A protein and the small-molecule ligand that binds it are described below.
Small molecule (SMILES): C[C@]12CC[C@@H]3c4ccc(O)cc4CC[C@H]3[C@@H]1CC[C@@H]2O

Sequence of chain 1.B:
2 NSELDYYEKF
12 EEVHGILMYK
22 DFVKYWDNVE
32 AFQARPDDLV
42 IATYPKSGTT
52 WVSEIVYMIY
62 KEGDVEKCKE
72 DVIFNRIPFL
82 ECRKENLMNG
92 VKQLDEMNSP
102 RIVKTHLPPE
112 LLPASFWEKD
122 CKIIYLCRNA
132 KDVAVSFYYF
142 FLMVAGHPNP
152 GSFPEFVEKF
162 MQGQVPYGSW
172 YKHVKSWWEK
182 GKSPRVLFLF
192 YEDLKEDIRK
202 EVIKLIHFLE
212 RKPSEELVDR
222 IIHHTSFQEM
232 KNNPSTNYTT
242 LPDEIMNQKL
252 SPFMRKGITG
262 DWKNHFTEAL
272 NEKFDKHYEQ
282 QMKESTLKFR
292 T

Binding-site contacts:
Ligand atom C6 contacts residue PHE141 of chain 1.B at 4.0 Å (hydrophobic).
Ligand atom C3 contacts residue PHE80 of chain 1.B at 3.5 Å (hydrophobic).
Ligand atom C14 contacts residue VAL145 of chain 1.B at 4.1 Å (hydrophobic).
Ligand atom C15 contacts residue TYR20 of chain 1.B at 4.0 Å (hydrophobic).
Ligand atom C4 contacts residue PHE80 of chain 1.B at 3.4 Å (hydrophobic).
Ligand atom C1 contacts residue PHE80 of chain 1.B at 4.2 Å (hydrophobic).
Ligand atom C2 contacts residue PHE141 of chain 1.B at 4.0 Å (hydrophobic).
Ligand atom C8 contacts residue PHE23 of chain 1.B at 4.3 Å (hydrophobic).
Ligand atom C2 contacts residue LYS105 of chain 1.B at 3.5 Å.
Ligand atom C6 contacts residue TYR20 of chain 1.B at 3.3 Å (hydrophobic).
Ligand atom C1 contacts residue PHE141 of chain 1.B at 3.9 Å (hydrophobic).
Ligand atom C3 contacts residue LYS105 of chain 1.B at 3.5 Å.
Ligand atom C3 contacts residue HIS107 of chain 1.B at 3.5 Å.
Ligand atom C11 contacts residue MET247 of chain 1.B at 4.3 Å (hydrophobic).
Ligand atom C3 contacts residue PHE141 of chain 1.B at 4.1 Å (hydrophobic).
Ligand atom C2 contacts residue PHE80 of chain 1.B at 3.9 Å (hydrophobic).
Ligand atom C15 contacts residue ALA146 of chain 1.B at 3.6 Å (hydrophobic).
Ligand atom C4 contacts residue HIS107 of chain 1.B at 3.7 Å.
Ligand atom C10 contacts residue PHE80 of chain 1.B at 4.1 Å (hydrophobic).
Ligand atom O17 contacts residue LYS85 of chain 1.B at 4.0 Å.
Ligand atom C4 contacts residue PHE141 of chain 1.B at 3.9 Å (hydrophobic).
Ligand atom C17 contacts residue ALA146 of chain 1.B at 3.8 Å (hydrophobic).
Ligand atom C7 contacts residue TYR20 of chain 1.B at 3.4 Å (hydrophobic).
Ligand atom O3 contacts residue PHE80 of chain 1.B at 4.0 Å.
Ligand atom C18 contacts residue CYS83 of chain 1.B at 4.0 Å (hydrophobic).
Ligand atom C16 contacts residue ASP22 of chain 1.B at 4.3 Å.
Ligand atom C16 contacts residue ALA146 of chain 1.B at 3.5 Å (hydrophobic).
Ligand atom C10 contacts residue PHE141 of chain 1.B at 3.7 Å (hydrophobic).
Ligand atom C9 contacts residue VAL145 of chain 1.B at 4.1 Å (hydrophobic).
Ligand atom C7 contacts residue HIS148 of chain 1.B at 4.2 Å.
Ligand atom C12 contacts residue ILE246 of chain 1.B at 4.0 Å (hydrophobic).
Ligand atom C5 contacts residue PHE141 of chain 1.B at 3.7 Å (hydrophobic).
Ligand atom C7 contacts residue PHE141 of chain 1.B at 4.2 Å (hydrophobic).
Ligand atom O3 contacts residue LYS105 of chain 1.B at 3.0 Å (salt-bridge).
Ligand atom C16 contacts residue GLY147 of chain 1.B at 4.3 Å.
Ligand atom O3 contacts residue HIS107 of chain 1.B at 2.5 Å (h-bond).
Ligand atom C5 contacts residue PHE80 of chain 1.B at 3.7 Å (hydrophobic).
Ligand atom C14 contacts residue ALA146 of chain 1.B at 3.9 Å (hydrophobic).
Ligand atom C18 contacts residue PHE23 of chain 1.B at 3.9 Å (hydrophobic).
Ligand atom C1 contacts residue MET247 of chain 1.B at 3.8 Å (hydrophobic).